This small molecule binds to this protein.
Small molecule (SMILES): CCCCCCCCCCC=O

Binding-site contacts:
Ligand atom C9 contacts residue PHE54 of chain 1.A at 4.0 Å (hydrophobic).
Ligand atom C10 contacts residue THR38 of chain 1.A at 4.4 Å.
Ligand atom C11 contacts residue TYR83 of chain 1.A at 4.0 Å (hydrophobic).
Ligand atom C7 contacts residue TYR83 of chain 1.A at 3.5 Å (hydrophobic).
Ligand atom O1 contacts residue LEU115 of chain 1.A at 4.4 Å.
Ligand atom C11 contacts residue PHE36 of chain 1.A at 3.6 Å (hydrophobic).
Ligand atom C10 contacts residue PHE56 of chain 1.A at 3.5 Å (hydrophobic).
Ligand atom C3 contacts residue PHE40 of chain 1.A at 4.5 Å (hydrophobic).
Ligand atom C4 contacts residue PHE54 of chain 1.A at 4.4 Å (hydrophobic).
Ligand atom C11 contacts residue PHE56 of chain 1.A at 4.5 Å (hydrophobic).
Ligand atom C8 contacts residue PHE56 of chain 1.A at 4.2 Å (hydrophobic).
Ligand atom C6 contacts residue ASN103 of chain 1.A at 4.3 Å.
Ligand atom C3 contacts residue ASN103 of chain 1.A at 4.5 Å.
Ligand atom C6 contacts residue ASN87 of chain 1.A at 3.8 Å.
Ligand atom C5 contacts residue PHE89 of chain 1.A at 3.5 Å (hydrophobic).
Ligand atom C7 contacts residue ASN87 of chain 1.A at 4.0 Å.
Ligand atom C6 contacts residue PHE89 of chain 1.A at 4.0 Å (hydrophobic).
Ligand atom C5 contacts residue ASN87 of chain 1.A at 4.4 Å.
Ligand atom O1 contacts residue ASN103 of chain 1.A at 3.9 Å.
Ligand atom C3 contacts residue PHE89 of chain 1.A at 4.3 Å (hydrophobic).
Ligand atom C8 contacts residue TYR83 of chain 1.A at 3.7 Å (hydrophobic).
Ligand atom C1 contacts residue ASN103 of chain 1.A at 4.3 Å.
Ligand atom C4 contacts residue PHE89 of chain 1.A at 4.3 Å (hydrophobic).
Ligand atom C8 contacts residue VAL69 of chain 1.A at 3.6 Å (hydrophobic).
Ligand atom C10 contacts residue PHE40 of chain 1.A at 4.3 Å (hydrophobic).
Ligand atom C7 contacts residue PHE36 of chain 1.A at 4.5 Å (hydrophobic).
Ligand atom C9 contacts residue PHE56 of chain 1.A at 3.5 Å (hydrophobic).
Ligand atom C2 contacts residue PHE119 of chain 1.A at 4.0 Å (hydrophobic).
Ligand atom C7 contacts residue VAL69 of chain 1.A at 4.3 Å (hydrophobic).
Ligand atom C9 contacts residue VAL69 of chain 1.A at 4.3 Å (hydrophobic).
Ligand atom O1 contacts residue PHE119 of chain 1.A at 4.4 Å.
Ligand atom C2 contacts residue PHE40 of chain 1.A at 3.8 Å (hydrophobic).
Ligand atom C5 contacts residue ASN103 of chain 1.A at 3.6 Å.
Ligand atom C1 contacts residue PHE119 of chain 1.A at 4.5 Å (hydrophobic).
Ligand atom C6 contacts residue ALA81 of chain 1.A at 4.2 Å (hydrophobic).
Ligand atom C4 contacts residue ASN103 of chain 1.A at 4.5 Å.
Ligand atom C3 contacts residue PHE54 of chain 1.A at 4.3 Å (hydrophobic).

Sequence of chain 1.A:
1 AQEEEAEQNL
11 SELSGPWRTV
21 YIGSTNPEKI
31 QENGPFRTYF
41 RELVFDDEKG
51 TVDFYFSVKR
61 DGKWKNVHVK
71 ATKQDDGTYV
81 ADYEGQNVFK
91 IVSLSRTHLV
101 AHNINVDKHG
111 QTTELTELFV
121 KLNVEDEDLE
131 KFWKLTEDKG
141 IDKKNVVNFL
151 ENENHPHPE